The protein below binds the small molecule below.
Small molecule (SMILES): CC(=O)N1CCN(c2cccc(-c3cc(-c4ccnn4C4CCOCC4)c4c(N)ncnn34)c2)CC1

Sequence of chain 1.A:
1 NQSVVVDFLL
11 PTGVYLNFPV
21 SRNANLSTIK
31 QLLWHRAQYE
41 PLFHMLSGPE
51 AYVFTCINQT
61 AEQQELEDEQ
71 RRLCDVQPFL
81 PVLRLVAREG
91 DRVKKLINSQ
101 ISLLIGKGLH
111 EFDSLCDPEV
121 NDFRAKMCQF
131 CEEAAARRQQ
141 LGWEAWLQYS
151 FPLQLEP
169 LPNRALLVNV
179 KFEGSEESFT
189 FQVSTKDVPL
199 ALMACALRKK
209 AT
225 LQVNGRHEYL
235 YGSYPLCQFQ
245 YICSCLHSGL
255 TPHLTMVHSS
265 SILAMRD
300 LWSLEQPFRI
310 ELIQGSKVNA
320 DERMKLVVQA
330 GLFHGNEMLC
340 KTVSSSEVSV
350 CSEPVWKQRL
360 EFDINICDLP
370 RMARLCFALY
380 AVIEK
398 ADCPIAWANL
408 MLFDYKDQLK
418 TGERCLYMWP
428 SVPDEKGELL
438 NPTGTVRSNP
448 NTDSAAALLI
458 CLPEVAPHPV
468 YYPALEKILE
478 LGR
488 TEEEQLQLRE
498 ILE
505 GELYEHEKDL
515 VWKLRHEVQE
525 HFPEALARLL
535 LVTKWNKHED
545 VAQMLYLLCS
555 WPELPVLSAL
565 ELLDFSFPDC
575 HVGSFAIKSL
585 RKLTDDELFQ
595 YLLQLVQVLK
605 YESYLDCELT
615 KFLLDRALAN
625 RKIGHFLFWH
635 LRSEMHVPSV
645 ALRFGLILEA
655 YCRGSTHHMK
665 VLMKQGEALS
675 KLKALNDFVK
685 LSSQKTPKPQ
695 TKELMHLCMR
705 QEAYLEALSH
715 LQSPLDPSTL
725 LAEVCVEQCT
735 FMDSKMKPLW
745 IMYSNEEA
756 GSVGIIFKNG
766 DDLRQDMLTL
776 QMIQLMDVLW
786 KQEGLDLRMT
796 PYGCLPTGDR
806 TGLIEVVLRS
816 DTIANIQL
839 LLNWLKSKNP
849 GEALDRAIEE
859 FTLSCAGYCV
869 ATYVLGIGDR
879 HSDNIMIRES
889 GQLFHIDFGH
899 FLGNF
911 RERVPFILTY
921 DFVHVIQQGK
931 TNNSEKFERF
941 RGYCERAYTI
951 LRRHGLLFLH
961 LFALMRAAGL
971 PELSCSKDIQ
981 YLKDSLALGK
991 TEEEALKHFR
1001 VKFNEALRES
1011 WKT

Binding-site contacts:
Ligand atom N3 contacts residue TRP744 of chain 1.A at 3.6 Å.
Ligand atom C15 contacts residue ILE894 of chain 1.A at 3.9 Å (hydrophobic).
Ligand atom N3 contacts residue MET884 of chain 1.A at 3.6 Å.
Ligand atom C15 contacts residue ILE809 of chain 1.A at 3.7 Å (hydrophobic).
Ligand atom C24 contacts residue THR817 of chain 1.A at 3.6 Å.
Ligand atom N4 contacts residue MET884 of chain 1.A at 3.8 Å.
Ligand atom C2 contacts residue MET884 of chain 1.A at 4.0 Å (hydrophobic).
Ligand atom C11 contacts residue ILE894 of chain 1.A at 4.0 Å (hydrophobic).
Ligand atom C15 contacts residue TYR797 of chain 1.A at 3.3 Å (hydrophobic).
Ligand atom C12 contacts residue MET736 of chain 1.A at 3.7 Å (hydrophobic).
Ligand atom C6 contacts residue ILE761 of chain 1.A at 4.0 Å (hydrophobic).
Ligand atom C19 contacts residue ILE761 of chain 1.A at 3.9 Å (hydrophobic).
Ligand atom O36 contacts residue THR734 of chain 1.A at 3.8 Å.
Ligand atom O20 contacts residue PRO742 of chain 1.A at 3.5 Å.
Ligand atom N10 contacts residue GLU810 of chain 1.A at 3.0 Å (salt-bridge).
Ligand atom C27 contacts residue MET736 of chain 1.A at 3.8 Å (hydrophobic).
Ligand atom N10 contacts residue ILE809 of chain 1.A at 4.0 Å.
Ligand atom C16 contacts residue ILE894 of chain 1.A at 3.5 Å (hydrophobic).
Ligand atom C16 contacts residue TYR797 of chain 1.A at 3.7 Å (hydrophobic).
Ligand atom C19 contacts residue LYS763 of chain 1.A at 3.8 Å.
Ligand atom C25 contacts residue ASP816 of chain 1.A at 3.9 Å.
Ligand atom C21 contacts residue ASP895 of chain 1.A at 4.0 Å.
Ligand atom N1 contacts residue VAL812 of chain 1.A at 3.1 Å (h-bond).
Ligand atom C6 contacts residue GLU810 of chain 1.A at 3.9 Å.
Ligand atom C22 contacts residue ASP895 of chain 1.A at 3.6 Å.
Ligand atom O36 contacts residue TRP744 of chain 1.A at 4.0 Å.
Ligand atom C8 contacts residue MET736 of chain 1.A at 3.7 Å (hydrophobic).
Ligand atom C2 contacts residue TRP744 of chain 1.A at 3.6 Å (hydrophobic).
Ligand atom C2 contacts residue VAL812 of chain 1.A at 3.7 Å (hydrophobic).
Ligand atom C23 contacts residue THR817 of chain 1.A at 3.7 Å.
Ligand atom N1 contacts residue VAL811 of chain 1.A at 3.8 Å.
Ligand atom C7 contacts residue MET884 of chain 1.A at 3.8 Å (hydrophobic).
Ligand atom C7 contacts residue MET736 of chain 1.A at 3.8 Å (hydrophobic).
Ligand atom C19 contacts residue PRO742 of chain 1.A at 3.5 Å (hydrophobic).
Ligand atom C15 contacts residue ASP895 of chain 1.A at 3.8 Å.
Ligand atom C27 contacts residue TRP744 of chain 1.A at 3.8 Å (hydrophobic).
Ligand atom C18 contacts residue ILE809 of chain 1.A at 3.8 Å (hydrophobic).
Ligand atom N14 contacts residue ILE809 of chain 1.A at 3.9 Å.
Ligand atom C21 contacts residue MET736 of chain 1.A at 4.0 Å (hydrophobic).
Ligand atom O20 contacts residue LYS763 of chain 1.A at 3.5 Å.